Binding-site contacts:
Ligand atom C11 contacts residue TYR88 of chain 1.A at 3.6 Å (hydrophobic).
Ligand atom C3 contacts residue GLY46 of chain 1.A at 3.5 Å.
Ligand atom O2 contacts residue ZN1 of chain 1.C at 2.5 Å.
Ligand atom C26 contacts residue GLN89 of chain 1.A at 3.3 Å.
Ligand atom C3 contacts residue GLU135 of chain 1.A at 3.8 Å.
Ligand atom C8 contacts residue GLU135 of chain 1.A at 3.7 Å.
Ligand atom O2 contacts residue HIS138 of chain 1.A at 3.0 Å.
Ligand atom O13 contacts residue GLY44 of chain 1.A at 3.3 Å.
Ligand atom C8 contacts residue HIS134 of chain 1.A at 3.6 Å.
Ligand atom O4 contacts residue LEU93 of chain 1.A at 2.7 Å (h-bond).
Ligand atom C3 contacts residue GLN51 of chain 1.A at 3.7 Å.
Ligand atom C9 contacts residue GLY91 of chain 1.A at 3.9 Å.
Ligand atom C17 contacts residue TYR99 of chain 1.A at 3.3 Å (hydrophobic).
Ligand atom O4 contacts residue HIS134 of chain 1.A at 3.8 Å.
Ligand atom N1 contacts residue GLY46 of chain 1.A at 3.3 Å (h-bond).
Ligand atom O2 contacts residue GLU135 of chain 1.A at 2.9 Å (salt-bridge).
Ligand atom O4 contacts residue CYS92 of chain 1.A at 3.3 Å (h-bond).
Ligand atom O13 contacts residue ILE45 of chain 1.A at 2.7 Å (h-bond).
Ligand atom C6 contacts residue GLY91 of chain 1.A at 3.8 Å.
Ligand atom C7 contacts residue ILE45 of chain 1.A at 3.7 Å (hydrophobic).
Ligand atom C16 contacts residue TYR99 of chain 1.A at 3.9 Å (hydrophobic).
Ligand atom N1 contacts residue HIS134 of chain 1.A at 3.5 Å (h-bond).
Ligand atom O20 contacts residue GLU90 of chain 1.A at 3.8 Å.
Ligand atom N14 contacts residue GLY91 of chain 1.A at 3.5 Å (h-bond).
Ligand atom C3 contacts residue ZN1 of chain 1.C at 2.9 Å.
Ligand atom O4 contacts residue GLN51 of chain 1.A at 3.0 Å (h-bond).
Ligand atom N1 contacts residue GLU135 of chain 1.A at 2.6 Å (salt-bridge).
Ligand atom C5 contacts residue GLY46 of chain 1.A at 3.3 Å.
Ligand atom O2 contacts residue GLN51 of chain 1.A at 2.7 Å (h-bond).
Ligand atom N1 contacts residue GLN51 of chain 1.A at 3.5 Å (h-bond).
Ligand atom N1 contacts residue ZN1 of chain 1.C at 3.0 Å.
Ligand atom O2 contacts residue HIS134 of chain 1.A at 3.4 Å (h-bond).
Ligand atom C7 contacts residue GLU135 of chain 1.A at 3.5 Å.
Ligand atom C3 contacts residue HIS134 of chain 1.A at 3.7 Å.
Ligand atom O4 contacts residue ZN1 of chain 1.C at 2.4 Å.
Ligand atom O20 contacts residue GLY91 of chain 1.A at 2.8 Å (h-bond).
Ligand atom C11 contacts residue GLU90 of chain 1.A at 3.5 Å.
Ligand atom C5 contacts residue LEU93 of chain 1.A at 3.8 Å (hydrophobic).
Ligand atom C25 contacts residue TYR88 of chain 1.A at 3.4 Å (hydrophobic).
Ligand atom C3 contacts residue LEU93 of chain 1.A at 3.7 Å (hydrophobic).

The small molecule below binds the protein below.
Small molecule (SMILES): CCCCC[C@H](CC(=O)NO)C(=O)N[C@H](C(=O)N1CCC[C@H]1CO)C(C)C

Sequence of chain 1.A:
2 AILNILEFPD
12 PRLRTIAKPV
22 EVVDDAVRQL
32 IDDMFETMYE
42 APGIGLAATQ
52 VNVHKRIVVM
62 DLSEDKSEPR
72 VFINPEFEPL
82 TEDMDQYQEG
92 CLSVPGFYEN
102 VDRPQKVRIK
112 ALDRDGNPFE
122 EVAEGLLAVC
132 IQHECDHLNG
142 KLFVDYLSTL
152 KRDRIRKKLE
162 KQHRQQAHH